Sequence of chain 52.A:
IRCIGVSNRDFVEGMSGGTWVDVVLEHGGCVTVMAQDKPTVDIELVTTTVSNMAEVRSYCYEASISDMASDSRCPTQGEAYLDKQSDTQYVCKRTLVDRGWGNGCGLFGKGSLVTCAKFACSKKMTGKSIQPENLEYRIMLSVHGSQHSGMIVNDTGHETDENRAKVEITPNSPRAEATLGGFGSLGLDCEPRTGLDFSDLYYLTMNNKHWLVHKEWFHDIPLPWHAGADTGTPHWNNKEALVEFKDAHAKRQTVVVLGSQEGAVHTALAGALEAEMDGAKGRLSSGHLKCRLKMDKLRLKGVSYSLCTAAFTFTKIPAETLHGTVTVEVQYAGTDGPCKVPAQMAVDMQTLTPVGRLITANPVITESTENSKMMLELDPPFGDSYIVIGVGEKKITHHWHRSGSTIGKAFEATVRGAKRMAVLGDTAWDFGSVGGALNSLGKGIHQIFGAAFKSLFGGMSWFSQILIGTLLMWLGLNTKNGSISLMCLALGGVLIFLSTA

Binding-site contacts:
Ligand atom C1 contacts residue THR156 of chain 52.A at 4.1 Å.
Ligand atom C7 contacts residue ASN154 of chain 52.A at 1.9 Å.
Ligand atom C7 contacts residue GLY150 of chain 52.A at 4.5 Å.
Ligand atom O5 contacts residue ASN154 of chain 52.A at 3.7 Å.
Ligand atom O7 contacts residue VAL153 of chain 52.A at 2.8 Å (h-bond).
Ligand atom C2 contacts residue ASN154 of chain 52.A at 2.9 Å.
Ligand atom N2 contacts residue ASN154 of chain 52.A at 2.2 Å (h-bond).
Ligand atom C1 contacts residue ASN154 of chain 52.A at 2.6 Å.
Ligand atom C5 contacts residue THR156 of chain 52.A at 3.7 Å.
Ligand atom C8 contacts residue ASN154 of chain 52.A at 3.4 Å.
Ligand atom C3 contacts residue ASN154 of chain 52.A at 4.3 Å.
Ligand atom O7 contacts residue ASN154 of chain 52.A at 1.3 Å (h-bond).
Ligand atom O7 contacts residue THR156 of chain 52.A at 4.2 Å.
Ligand atom O7 contacts residue GLY150 of chain 52.A at 4.2 Å.
Ligand atom C8 contacts residue GLY150 of chain 52.A at 4.3 Å.
Ligand atom O5 contacts residue THR156 of chain 52.A at 3.9 Å.
Ligand atom C6 contacts residue THR156 of chain 52.A at 4.3 Å.
Ligand atom C7 contacts residue VAL153 of chain 52.A at 4.0 Å (hydrophobic).

The small molecule below binds the protein below.
Small molecule (SMILES): CC(=O)N[C@H]1[C@H](O[C@H]2[C@H](O)[C@@H](NC(C)=O)CO[C@@H]2CO)O[C@H](CO)[C@@H](O)[C@@H]1O